Binding-site contacts:
Ligand atom C8 contacts residue ASN340 of chain 1.B at 4.0 Å.
Ligand atom N2 contacts residue ASN340 of chain 1.B at 2.8 Å (h-bond).
Ligand atom C1 contacts residue ASN340 of chain 1.B at 1.4 Å.
Ligand atom C8 contacts residue SER305 of chain 1.B at 3.5 Å.
Ligand atom C4 contacts residue ASN340 of chain 1.B at 4.3 Å.
Ligand atom O5 contacts residue ASN340 of chain 1.B at 2.4 Å (h-bond).
Ligand atom O7 contacts residue ASN340 of chain 1.B at 3.4 Å.
Ligand atom C7 contacts residue ASN340 of chain 1.B at 3.2 Å.
Ligand atom C5 contacts residue ASN340 of chain 1.B at 3.7 Å.
Ligand atom C3 contacts residue ASN340 of chain 1.B at 3.9 Å.
Ligand atom C2 contacts residue ASN340 of chain 1.B at 2.6 Å.

Sequence of chain 1.B:
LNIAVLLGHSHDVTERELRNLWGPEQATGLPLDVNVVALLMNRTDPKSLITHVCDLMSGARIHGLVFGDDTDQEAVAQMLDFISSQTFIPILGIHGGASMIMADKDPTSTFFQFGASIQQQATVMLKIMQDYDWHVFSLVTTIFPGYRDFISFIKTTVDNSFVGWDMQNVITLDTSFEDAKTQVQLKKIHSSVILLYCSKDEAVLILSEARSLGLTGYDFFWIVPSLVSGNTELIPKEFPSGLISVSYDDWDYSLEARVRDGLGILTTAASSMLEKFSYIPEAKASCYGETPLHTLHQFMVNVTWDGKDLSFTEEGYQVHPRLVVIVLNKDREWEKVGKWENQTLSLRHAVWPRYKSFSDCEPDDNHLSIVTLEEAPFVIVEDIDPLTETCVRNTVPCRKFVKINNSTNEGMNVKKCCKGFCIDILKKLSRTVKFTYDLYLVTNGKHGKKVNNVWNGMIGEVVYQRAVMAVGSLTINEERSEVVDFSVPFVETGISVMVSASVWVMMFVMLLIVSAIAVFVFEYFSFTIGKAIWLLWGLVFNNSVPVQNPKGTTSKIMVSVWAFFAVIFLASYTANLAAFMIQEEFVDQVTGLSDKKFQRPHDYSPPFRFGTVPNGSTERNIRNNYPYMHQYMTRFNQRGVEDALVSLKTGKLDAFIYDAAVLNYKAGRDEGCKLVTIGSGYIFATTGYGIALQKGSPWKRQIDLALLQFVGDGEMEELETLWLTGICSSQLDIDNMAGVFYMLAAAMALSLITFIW

This protein binds this small molecule.
Small molecule (SMILES): CC(=O)N[C@H]1[C@H](O[C@H]2[C@H](O)[C@@H](NC(C)=O)CO[C@@H]2CO)O[C@H](CO)[C@@H](O)[C@@H]1O